Binding-site contacts:
Ligand atom CAU contacts residue PRO41 of chain 1.C at 3.7 Å (hydrophobic).
Ligand atom CAE contacts residue PRO41 of chain 1.C at 3.7 Å (hydrophobic).
Ligand atom OAB contacts residue LEU51 of chain 1.C at 3.5 Å.
Ligand atom CAE contacts residue TRP40 of chain 1.C at 3.7 Å (hydrophobic).
Ligand atom NAX contacts residue ASN99 of chain 1.C at 3.9 Å.
Ligand atom CAJ contacts residue VAL46 of chain 1.C at 3.6 Å (hydrophobic).
Ligand atom CAD contacts residue ILE105 of chain 1.C at 3.9 Å (hydrophobic).
Ligand atom NAP contacts residue ASN99 of chain 1.C at 3.0 Å (h-bond).
Ligand atom CAH contacts residue TRP40 of chain 1.C at 3.5 Å (hydrophobic).
Ligand atom CAC contacts residue MET108 of chain 1.C at 3.8 Å (hydrophobic).
Ligand atom NAO contacts residue ASN99 of chain 1.C at 3.7 Å.
Ligand atom CAU contacts residue LEU51 of chain 1.C at 3.8 Å (hydrophobic).
Ligand atom CAR contacts residue PRO41 of chain 1.C at 3.6 Å (hydrophobic).
Ligand atom NAO contacts residue CYS95 of chain 1.C at 4.1 Å.
Ligand atom CAI contacts residue VAL46 of chain 1.C at 3.7 Å (hydrophobic).
Ligand atom NAQ contacts residue LEU51 of chain 1.C at 3.8 Å.
Ligand atom CAF contacts residue PRO41 of chain 1.C at 3.9 Å (hydrophobic).
Ligand atom NAO contacts residue TYR56 of chain 1.C at 3.9 Å.
Ligand atom NAP contacts residue TYR98 of chain 1.C at 3.7 Å.
Ligand atom NAY contacts residue LEU51 of chain 1.C at 3.7 Å.
Ligand atom CAJ contacts residue PHE42 of chain 1.C at 3.9 Å (hydrophobic).
Ligand atom NAQ contacts residue PRO41 of chain 1.C at 3.2 Å (h-bond).
Ligand atom CAA contacts residue LEU53 of chain 1.C at 3.8 Å (hydrophobic).
Ligand atom CAF contacts residue TRP40 of chain 1.C at 4.0 Å (hydrophobic).
Ligand atom CAI contacts residue PRO41 of chain 1.C at 3.2 Å (hydrophobic).
Ligand atom CAF contacts residue GLN44 of chain 1.C at 3.6 Å.
Ligand atom NAP contacts residue TYR56 of chain 1.C at 3.9 Å.
Ligand atom CAK contacts residue TRP40 of chain 1.C at 3.8 Å (hydrophobic).
Ligand atom CAC contacts residue ILE105 of chain 1.C at 4.2 Å (hydrophobic).
Ligand atom CAH contacts residue PRO41 of chain 1.C at 3.9 Å (hydrophobic).
Ligand atom CAA contacts residue TYR98 of chain 1.C at 3.8 Å (hydrophobic).
Ligand atom CAM contacts residue LEU51 of chain 1.C at 4.0 Å (hydrophobic).
Ligand atom NAN contacts residue PRO41 of chain 1.C at 3.5 Å.
Ligand atom CAV contacts residue VAL46 of chain 1.C at 4.1 Å (hydrophobic).
Ligand atom CAA contacts residue ASN99 of chain 1.C at 3.8 Å.
Ligand atom CAR contacts residue LEU51 of chain 1.C at 3.5 Å (hydrophobic).
Ligand atom NAN contacts residue GLN44 of chain 1.C at 3.7 Å.
Ligand atom CAC contacts residue PRO41 of chain 1.C at 4.0 Å (hydrophobic).
Ligand atom CAT contacts residue PRO41 of chain 1.C at 3.7 Å (hydrophobic).
Ligand atom NAN contacts residue LEU51 of chain 1.C at 4.0 Å.

This protein binds this small molecule.
Small molecule (SMILES): Cn1nnc2ccc(NC(=O)c3nccn3Cc3ccccc3)cc21

Sequence of chain 1.C:
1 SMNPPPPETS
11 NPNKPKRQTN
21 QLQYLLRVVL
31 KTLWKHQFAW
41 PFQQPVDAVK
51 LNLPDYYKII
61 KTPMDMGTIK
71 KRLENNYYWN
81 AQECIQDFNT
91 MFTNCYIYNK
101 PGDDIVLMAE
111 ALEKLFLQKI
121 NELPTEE